Sequence of chain 2.A:
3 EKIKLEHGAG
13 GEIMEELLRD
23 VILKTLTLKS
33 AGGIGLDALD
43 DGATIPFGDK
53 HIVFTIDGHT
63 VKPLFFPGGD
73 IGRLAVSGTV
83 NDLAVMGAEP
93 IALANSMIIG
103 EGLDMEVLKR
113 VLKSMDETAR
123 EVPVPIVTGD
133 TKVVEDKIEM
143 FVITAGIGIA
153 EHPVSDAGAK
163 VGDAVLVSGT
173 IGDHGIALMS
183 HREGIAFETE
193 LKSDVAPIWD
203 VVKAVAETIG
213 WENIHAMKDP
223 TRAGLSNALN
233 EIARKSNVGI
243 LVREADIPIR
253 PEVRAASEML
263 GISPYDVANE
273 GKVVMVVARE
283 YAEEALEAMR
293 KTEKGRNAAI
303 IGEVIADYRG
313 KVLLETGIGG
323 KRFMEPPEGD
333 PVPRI

A protein and the small-molecule ligand that binds it are described below.
Small molecule (SMILES): Nc1ncnc2c1ncn2[C@@H]1O[C@H](CO[P](=O)(O)O[P](=O)(O)NP(=O)(O)O)[C@@H](O)[C@H]1O

Sequence of chain 1.A:
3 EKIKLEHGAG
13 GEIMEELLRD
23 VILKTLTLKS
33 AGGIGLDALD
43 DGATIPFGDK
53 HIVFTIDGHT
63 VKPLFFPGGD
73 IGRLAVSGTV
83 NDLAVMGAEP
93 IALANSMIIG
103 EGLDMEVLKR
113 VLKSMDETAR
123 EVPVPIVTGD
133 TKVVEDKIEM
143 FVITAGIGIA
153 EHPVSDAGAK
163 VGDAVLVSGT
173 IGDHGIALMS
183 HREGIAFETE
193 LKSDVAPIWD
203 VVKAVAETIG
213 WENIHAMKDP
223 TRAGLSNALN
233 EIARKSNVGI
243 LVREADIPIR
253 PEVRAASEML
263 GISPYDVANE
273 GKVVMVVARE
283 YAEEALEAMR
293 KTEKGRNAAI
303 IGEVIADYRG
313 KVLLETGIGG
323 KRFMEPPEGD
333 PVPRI

Binding-site contacts:
Ligand atom PB contacts residue MG1 of chain 2.D at 3.2 Å.
Ligand atom C3' contacts residue ASP42 of chain 2.A at 3.2 Å.
Ligand atom O2' contacts residue THR130 of chain 1.A at 3.1 Å (h-bond).
Ligand atom O2A contacts residue ASP132 of chain 1.A at 2.8 Å (salt-bridge).
Ligand atom O2' contacts residue GLY131 of chain 1.A at 2.8 Å (h-bond).
Ligand atom O4' contacts residue LEU20 of chain 2.A at 3.4 Å.
Ligand atom O1B contacts residue MG1 of chain 2.C at 2.4 Å.
Ligand atom O3' contacts residue LEU41 of chain 2.A at 3.1 Å.
Ligand atom O3G contacts residue ASP59 of chain 2.A at 3.1 Å (salt-bridge).
Ligand atom O2B contacts residue ASP43 of chain 2.A at 3.0 Å (salt-bridge).
Ligand atom PB contacts residue MG1 of chain 2.C at 3.3 Å.
Ligand atom C2' contacts residue GLY131 of chain 1.A at 3.2 Å.
Ligand atom N7 contacts residue THR133 of chain 1.A at 2.8 Å (h-bond).
Ligand atom O1G contacts residue ASP59 of chain 2.A at 3.1 Å (salt-bridge).
Ligand atom O1G contacts residue MG1 of chain 2.C at 2.0 Å.
Ligand atom N3B contacts residue THR223 of chain 2.A at 3.2 Å (h-bond).
Ligand atom O2B contacts residue ASP84 of chain 2.A at 3.0 Å (salt-bridge).
Ligand atom N6 contacts residue ASP132 of chain 1.A at 3.3 Å (salt-bridge).
Ligand atom N3 contacts residue LEU38 of chain 2.A at 3.2 Å.
Ligand atom PB contacts residue MG1 of chain 2.E at 3.3 Å.
Ligand atom O1G contacts residue ASP132 of chain 1.A at 3.1 Å (salt-bridge).
Ligand atom PA contacts residue MG1 of chain 2.C at 3.2 Å.
Ligand atom N7 contacts residue ASP132 of chain 1.A at 3.2 Å.
Ligand atom O2G contacts residue THR223 of chain 2.A at 3.3 Å (h-bond).
Ligand atom O3G contacts residue MG1 of chain 2.D at 2.0 Å.
Ligand atom N1 contacts residue ASN97 of chain 1.A at 3.0 Å (h-bond).
Ligand atom PG contacts residue MG1 of chain 2.C at 3.2 Å.
Ligand atom O2G contacts residue ARG224 of chain 2.A at 3.0 Å (salt-bridge).
Ligand atom O2B contacts residue MG1 of chain 2.E at 1.9 Å.
Ligand atom O3G contacts residue QCS338 of chain 2.A at 3.3 Å (h-bond).
Ligand atom PG contacts residue MG1 of chain 2.D at 3.1 Å.
Ligand atom O2A contacts residue MG1 of chain 2.C at 2.0 Å.
Ligand atom C5 contacts residue ASP132 of chain 1.A at 3.4 Å.
Ligand atom O3G contacts residue THR223 of chain 2.A at 3.4 Å (h-bond).
Ligand atom O3' contacts residue ASP42 of chain 2.A at 2.6 Å (salt-bridge).
Ligand atom O1B contacts residue ASP84 of chain 2.A at 3.0 Å (salt-bridge).
Ligand atom O1B contacts residue ASP59 of chain 2.A at 3.1 Å (salt-bridge).
Ligand atom O1B contacts residue MG1 of chain 2.D at 2.3 Å.
Ligand atom O1G contacts residue ARG224 of chain 2.A at 2.8 Å (salt-bridge).
Ligand atom N6 contacts residue THR133 of chain 1.A at 3.0 Å (h-bond).